Binding-site contacts:
Ligand atom O1A contacts residue LYS52 of chain 1.C at 2.8 Å (salt-bridge).
Ligand atom O1B contacts residue LYS52 of chain 1.C at 3.3 Å.
Ligand atom O2B contacts residue LYS52 of chain 1.C at 3.3 Å (salt-bridge).
Ligand atom N2 contacts residue GLU102 of chain 1.C at 3.5 Å (salt-bridge).
Ligand atom O2A contacts residue MG1 of chain 1.Q at 2.0 Å.
Ligand atom O2A contacts residue ASP219 of chain 1.C at 2.9 Å (salt-bridge).
Ligand atom O6 contacts residue ILE103 of chain 1.C at 2.9 Å (h-bond).
Ligand atom PG contacts residue MG1 of chain 1.Q at 3.1 Å.
Ligand atom O4' contacts residue ILE34 of chain 1.C at 3.6 Å.
Ligand atom PA contacts residue MG1 of chain 1.Q at 3.3 Å.
Ligand atom C8 contacts residue TYR100 of chain 1.C at 3.4 Å (hydrophobic).
Ligand atom N7 contacts residue TYR100 of chain 1.C at 2.6 Å (h-bond).
Ligand atom O2G contacts residue ASP219 of chain 1.C at 2.9 Å (salt-bridge).
Ligand atom O2B contacts residue ASP219 of chain 1.C at 2.8 Å (salt-bridge).
Ligand atom PB contacts residue MG1 of chain 1.R at 3.6 Å.
Ligand atom O2G contacts residue MG1 of chain 1.Q at 1.7 Å.
Ligand atom C5' contacts residue ALA42 of chain 1.C at 3.7 Å (hydrophobic).
Ligand atom O1A contacts residue ASP219 of chain 1.C at 3.4 Å.
Ligand atom O2G contacts residue MG1 of chain 1.R at 3.7 Å.
Ligand atom O3G contacts residue MG1 of chain 1.Q at 3.6 Å.
Ligand atom PA contacts residue ASP219 of chain 1.C at 3.6 Å.
Ligand atom PG contacts residue MG1 of chain 1.R at 3.5 Å.
Ligand atom C5 contacts residue ILE50 of chain 1.C at 3.6 Å (hydrophobic).
Ligand atom N1 contacts residue GLU102 of chain 1.C at 3.6 Å.
Ligand atom C6 contacts residue ILE103 of chain 1.C at 3.6 Å (hydrophobic).
Ligand atom O2A contacts residue HIS205 of chain 1.C at 3.4 Å (h-bond).
Ligand atom O3A contacts residue MG1 of chain 1.Q at 3.6 Å.
Ligand atom N2 contacts residue ILE103 of chain 1.C at 3.1 Å (h-bond).
Ligand atom PG contacts residue ASP219 of chain 1.C at 3.6 Å.
Ligand atom O2B contacts residue MG1 of chain 1.R at 2.1 Å.
Ligand atom N1 contacts residue ILE103 of chain 1.C at 2.8 Å (h-bond).
Ligand atom O6 contacts residue ILE218 of chain 1.C at 3.7 Å.
Ligand atom N3 contacts residue PHE107 of chain 1.C at 3.5 Å.
Ligand atom O3G contacts residue MG1 of chain 1.R at 2.2 Å.
Ligand atom C2 contacts residue ILE103 of chain 1.C at 3.4 Å (hydrophobic).
Ligand atom O1B contacts residue SER40 of chain 1.C at 3.2 Å (h-bond).
Ligand atom O6 contacts residue TYR100 of chain 1.C at 3.6 Å.
Ligand atom O3G contacts residue ASP219 of chain 1.C at 3.2 Å (salt-bridge).
Ligand atom N7 contacts residue ILE50 of chain 1.C at 3.6 Å.
Ligand atom O2G contacts residue HIS205 of chain 1.C at 3.6 Å.

Sequence of chain 1.C:
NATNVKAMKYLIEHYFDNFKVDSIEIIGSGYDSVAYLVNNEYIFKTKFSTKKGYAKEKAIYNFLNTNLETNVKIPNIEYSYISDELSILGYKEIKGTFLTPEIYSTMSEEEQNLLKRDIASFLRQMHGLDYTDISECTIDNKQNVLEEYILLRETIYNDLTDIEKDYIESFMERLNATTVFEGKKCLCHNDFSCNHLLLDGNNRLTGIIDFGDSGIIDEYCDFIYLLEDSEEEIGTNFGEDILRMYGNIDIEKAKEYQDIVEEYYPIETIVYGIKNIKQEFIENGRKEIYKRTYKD

The protein below binds the small molecule below.
Small molecule (SMILES): Nc1nc2c(ncn2[C@@H]2O[C@H](CO[P](=O)(O)O[P](=O)(O)CP(=O)(O)O)[C@@H](O)[C@H]2O)c(=O)[nH]1